Binding-site contacts:
Ligand atom C5 contacts residue ASN361 of chain 1.F at 3.7 Å.
Ligand atom O6 contacts residue GLY358 of chain 1.F at 3.3 Å.
Ligand atom O5 contacts residue ASN361 of chain 1.F at 2.4 Å (h-bond).
Ligand atom C8 contacts residue ASN361 of chain 1.F at 4.2 Å.
Ligand atom N2 contacts residue ASN361 of chain 1.F at 2.8 Å (h-bond).
Ligand atom O7 contacts residue ASN361 of chain 1.F at 3.2 Å (h-bond).
Ligand atom C2 contacts residue ASN361 of chain 1.F at 2.4 Å.
Ligand atom C7 contacts residue ASN361 of chain 1.F at 3.1 Å.
Ligand atom C1 contacts residue ASN361 of chain 1.F at 1.4 Å.
Ligand atom O6 contacts residue SER357 of chain 1.F at 4.4 Å.
Ligand atom C3 contacts residue ASN361 of chain 1.F at 3.7 Å.
Ligand atom C4 contacts residue ASN361 of chain 1.F at 4.2 Å.

A protein and the small-molecule ligand that binds it are described below.
Small molecule (SMILES): CC(=O)N[C@@H]1[C@@H](O)[C@H](O)[C@@H](CO)O[C@H]1O

Sequence of chain 1.F:
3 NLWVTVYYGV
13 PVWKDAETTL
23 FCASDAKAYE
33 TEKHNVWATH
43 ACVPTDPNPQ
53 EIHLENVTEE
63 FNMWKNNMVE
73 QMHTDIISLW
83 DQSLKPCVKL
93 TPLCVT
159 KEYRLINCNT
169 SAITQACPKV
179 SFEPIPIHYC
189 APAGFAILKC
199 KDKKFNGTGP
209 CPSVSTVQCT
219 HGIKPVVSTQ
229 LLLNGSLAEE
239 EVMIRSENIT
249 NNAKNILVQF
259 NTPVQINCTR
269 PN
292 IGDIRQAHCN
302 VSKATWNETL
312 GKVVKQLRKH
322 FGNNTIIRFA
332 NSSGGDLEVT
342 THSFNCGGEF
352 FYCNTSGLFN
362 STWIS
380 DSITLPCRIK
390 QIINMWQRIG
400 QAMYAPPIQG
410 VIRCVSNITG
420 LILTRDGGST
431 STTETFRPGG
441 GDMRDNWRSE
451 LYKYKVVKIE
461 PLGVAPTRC